Sequence of chain 1.A:
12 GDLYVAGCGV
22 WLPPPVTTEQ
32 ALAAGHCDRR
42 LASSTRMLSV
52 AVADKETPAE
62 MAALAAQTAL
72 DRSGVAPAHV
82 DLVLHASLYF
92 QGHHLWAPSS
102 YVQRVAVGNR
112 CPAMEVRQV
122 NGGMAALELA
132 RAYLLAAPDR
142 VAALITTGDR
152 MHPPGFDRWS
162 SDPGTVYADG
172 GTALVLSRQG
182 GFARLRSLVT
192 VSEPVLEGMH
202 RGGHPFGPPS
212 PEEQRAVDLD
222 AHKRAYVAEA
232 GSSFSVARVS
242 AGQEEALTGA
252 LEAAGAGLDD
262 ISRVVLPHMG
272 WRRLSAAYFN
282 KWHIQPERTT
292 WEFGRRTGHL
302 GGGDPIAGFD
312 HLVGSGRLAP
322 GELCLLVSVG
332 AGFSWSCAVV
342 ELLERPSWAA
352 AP

Binding-site contacts:
Ligand atom O14 contacts residue VAL330 of chain 1.A at 3.8 Å.
Ligand atom S11 contacts residue LYS224 of chain 1.A at 2.8 Å (salt-bridge).
Ligand atom C09 contacts residue LYS224 of chain 1.A at 3.1 Å.
Ligand atom O14 contacts residue PHE334 of chain 1.A at 3.3 Å.
Ligand atom O19 contacts residue VAL330 of chain 1.A at 3.9 Å.
Ligand atom N04 contacts residue VAL240 of chain 1.A at 3.9 Å.
Ligand atom C10 contacts residue LYS224 of chain 1.A at 3.3 Å.
Ligand atom C03 contacts residue VAL240 of chain 1.A at 3.9 Å (hydrophobic).
Ligand atom S11 contacts residue HIS201 of chain 1.A at 3.6 Å.
Ligand atom C16 contacts residue 42Y121 of chain 1.A at 3.6 Å.
Ligand atom C13 contacts residue ALA332 of chain 1.A at 4.0 Å (hydrophobic).
Ligand atom C25 contacts residue SER241 of chain 1.A at 3.4 Å.
Ligand atom O30 contacts residue LYS282 of chain 1.A at 3.2 Å (salt-bridge).
Ligand atom O29 contacts residue VAL237 of chain 1.A at 3.5 Å.
Ligand atom O30 contacts residue VAL237 of chain 1.A at 4.1 Å.
Ligand atom O30 contacts residue SER241 of chain 1.A at 3.3 Å (h-bond).
Ligand atom O18 contacts residue MET270 of chain 1.A at 3.8 Å.
Ligand atom O28 contacts residue LYS282 of chain 1.A at 4.1 Å.
Ligand atom O26 contacts residue ALA277 of chain 1.A at 4.0 Å.
Ligand atom O19 contacts residue 42Y121 of chain 1.A at 3.8 Å.
Ligand atom O01 contacts residue VAL237 of chain 1.A at 3.3 Å.
Ligand atom C25 contacts residue LYS282 of chain 1.A at 3.9 Å.
Ligand atom C10 contacts residue PHE334 of chain 1.A at 3.7 Å (hydrophobic).
Ligand atom C25 contacts residue ALA277 of chain 1.A at 4.0 Å (hydrophobic).
Ligand atom C23 contacts residue ALA277 of chain 1.A at 3.7 Å (hydrophobic).
Ligand atom C13 contacts residue HIS201 of chain 1.A at 4.0 Å.
Ligand atom O18 contacts residue THR166 of chain 1.A at 3.2 Å (h-bond).
Ligand atom C24 contacts residue VAL240 of chain 1.A at 3.8 Å (hydrophobic).
Ligand atom O18 contacts residue ASP163 of chain 1.A at 3.8 Å.
Ligand atom O18 contacts residue ARG274 of chain 1.A at 3.5 Å (salt-bridge).
Ligand atom C16 contacts residue ASP163 of chain 1.A at 4.0 Å.
Ligand atom O28 contacts residue ALA277 of chain 1.A at 3.4 Å (h-bond).
Ligand atom C24 contacts residue ALA278 of chain 1.A at 3.9 Å (hydrophobic).
Ligand atom O01 contacts residue SER241 of chain 1.A at 3.8 Å.
Ligand atom C17 contacts residue 42Y121 of chain 1.A at 4.0 Å.
Ligand atom C02 contacts residue VAL240 of chain 1.A at 3.7 Å (hydrophobic).
Ligand atom N08 contacts residue MET200 of chain 1.A at 3.9 Å.
Ligand atom C23 contacts residue ALA278 of chain 1.A at 3.5 Å (hydrophobic).
Ligand atom O26 contacts residue SER241 of chain 1.A at 4.0 Å.
Ligand atom C13 contacts residue PHE334 of chain 1.A at 3.8 Å (hydrophobic).

A protein and the small-molecule ligand that binds it are described below.
Small molecule (SMILES): CC(C)(COP(=O)(O)O)[C@@H](O)C(=O)NCCC(=O)NCCSC1(CC(=O)O)COC1